Sequence of chain 1.C:
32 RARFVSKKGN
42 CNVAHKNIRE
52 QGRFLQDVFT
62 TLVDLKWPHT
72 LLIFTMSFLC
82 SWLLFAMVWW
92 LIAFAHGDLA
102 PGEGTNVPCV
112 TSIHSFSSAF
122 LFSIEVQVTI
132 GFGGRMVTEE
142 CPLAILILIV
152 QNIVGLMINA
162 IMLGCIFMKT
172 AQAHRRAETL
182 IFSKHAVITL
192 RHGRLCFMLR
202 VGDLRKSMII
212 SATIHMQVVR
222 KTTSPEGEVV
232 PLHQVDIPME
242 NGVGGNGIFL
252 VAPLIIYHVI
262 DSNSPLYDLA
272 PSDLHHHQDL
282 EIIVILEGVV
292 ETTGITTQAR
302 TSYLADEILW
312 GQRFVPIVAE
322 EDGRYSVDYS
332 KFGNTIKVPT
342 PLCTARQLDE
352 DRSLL

Binding-site contacts:
Ligand atom O3G contacts residue ARG50 of chain 1.C at 3.7 Å.
Ligand atom N1 contacts residue ASN48 of chain 1.C at 3.8 Å.
Ligand atom C2 contacts residue LEU205 of chain 1.E at 4.1 Å (hydrophobic).
Ligand atom O5' contacts residue SER184 of chain 1.E at 4.2 Å.
Ligand atom C2 contacts residue ARG50 of chain 1.C at 3.3 Å.
Ligand atom PB contacts residue LYS185 of chain 1.E at 3.5 Å.
Ligand atom N6 contacts residue ASN48 of chain 1.C at 3.3 Å (h-bond).
Ligand atom C4 contacts residue ARG50 of chain 1.C at 3.8 Å.
Ligand atom C2' contacts residue ARG50 of chain 1.C at 4.0 Å.
Ligand atom N1 contacts residue ARG50 of chain 1.C at 2.7 Å (salt-bridge).
Ligand atom C6 contacts residue ARG50 of chain 1.C at 3.1 Å.
Ligand atom N6 contacts residue TYR330 of chain 1.E at 3.0 Å (h-bond).
Ligand atom C6 contacts residue TYR330 of chain 1.E at 3.7 Å (hydrophobic).
Ligand atom O2' contacts residue ARG50 of chain 1.C at 4.2 Å.
Ligand atom C4' contacts residue PHE183 of chain 1.E at 3.3 Å (hydrophobic).
Ligand atom C5' contacts residue PHE183 of chain 1.E at 3.3 Å (hydrophobic).
Ligand atom PG contacts residue ARG50 of chain 1.C at 3.9 Å.
Ligand atom O4' contacts residue ILE182 of chain 1.E at 3.2 Å.
Ligand atom O1A contacts residue PHE333 of chain 1.E at 3.9 Å.
Ligand atom C5' contacts residue PHE333 of chain 1.E at 3.9 Å (hydrophobic).
Ligand atom N6 contacts residue ARG50 of chain 1.C at 3.0 Å.
Ligand atom N1 contacts residue TYR330 of chain 1.E at 3.8 Å.
Ligand atom N9 contacts residue ARG50 of chain 1.C at 4.0 Å.
Ligand atom O1A contacts residue GLY334 of chain 1.E at 3.3 Å.
Ligand atom C5' contacts residue SER184 of chain 1.E at 4.1 Å.
Ligand atom N3 contacts residue ARG50 of chain 1.C at 3.9 Å.
Ligand atom N1 contacts residue ILE49 of chain 1.C at 3.6 Å.
Ligand atom C6 contacts residue ASN48 of chain 1.C at 4.0 Å.
Ligand atom O3B contacts residue LYS185 of chain 1.E at 3.8 Å.
Ligand atom C8 contacts residue ARG50 of chain 1.C at 3.2 Å.
Ligand atom O4' contacts residue PHE183 of chain 1.E at 4.0 Å.
Ligand atom O5' contacts residue LYS185 of chain 1.E at 3.6 Å (salt-bridge).
Ligand atom O2G contacts residue ARG50 of chain 1.C at 2.4 Å (salt-bridge).
Ligand atom C5 contacts residue ARG50 of chain 1.C at 3.1 Å.
Ligand atom O3A contacts residue LYS185 of chain 1.E at 3.4 Å.
Ligand atom C1' contacts residue ILE182 of chain 1.E at 3.7 Å (hydrophobic).
Ligand atom O1B contacts residue LYS185 of chain 1.E at 2.2 Å.
Ligand atom N7 contacts residue ARG50 of chain 1.C at 3.0 Å.
Ligand atom O5' contacts residue PHE183 of chain 1.E at 3.8 Å.
Ligand atom O2A contacts residue ARG50 of chain 1.C at 3.4 Å (salt-bridge).

Sequence of chain 1.D:
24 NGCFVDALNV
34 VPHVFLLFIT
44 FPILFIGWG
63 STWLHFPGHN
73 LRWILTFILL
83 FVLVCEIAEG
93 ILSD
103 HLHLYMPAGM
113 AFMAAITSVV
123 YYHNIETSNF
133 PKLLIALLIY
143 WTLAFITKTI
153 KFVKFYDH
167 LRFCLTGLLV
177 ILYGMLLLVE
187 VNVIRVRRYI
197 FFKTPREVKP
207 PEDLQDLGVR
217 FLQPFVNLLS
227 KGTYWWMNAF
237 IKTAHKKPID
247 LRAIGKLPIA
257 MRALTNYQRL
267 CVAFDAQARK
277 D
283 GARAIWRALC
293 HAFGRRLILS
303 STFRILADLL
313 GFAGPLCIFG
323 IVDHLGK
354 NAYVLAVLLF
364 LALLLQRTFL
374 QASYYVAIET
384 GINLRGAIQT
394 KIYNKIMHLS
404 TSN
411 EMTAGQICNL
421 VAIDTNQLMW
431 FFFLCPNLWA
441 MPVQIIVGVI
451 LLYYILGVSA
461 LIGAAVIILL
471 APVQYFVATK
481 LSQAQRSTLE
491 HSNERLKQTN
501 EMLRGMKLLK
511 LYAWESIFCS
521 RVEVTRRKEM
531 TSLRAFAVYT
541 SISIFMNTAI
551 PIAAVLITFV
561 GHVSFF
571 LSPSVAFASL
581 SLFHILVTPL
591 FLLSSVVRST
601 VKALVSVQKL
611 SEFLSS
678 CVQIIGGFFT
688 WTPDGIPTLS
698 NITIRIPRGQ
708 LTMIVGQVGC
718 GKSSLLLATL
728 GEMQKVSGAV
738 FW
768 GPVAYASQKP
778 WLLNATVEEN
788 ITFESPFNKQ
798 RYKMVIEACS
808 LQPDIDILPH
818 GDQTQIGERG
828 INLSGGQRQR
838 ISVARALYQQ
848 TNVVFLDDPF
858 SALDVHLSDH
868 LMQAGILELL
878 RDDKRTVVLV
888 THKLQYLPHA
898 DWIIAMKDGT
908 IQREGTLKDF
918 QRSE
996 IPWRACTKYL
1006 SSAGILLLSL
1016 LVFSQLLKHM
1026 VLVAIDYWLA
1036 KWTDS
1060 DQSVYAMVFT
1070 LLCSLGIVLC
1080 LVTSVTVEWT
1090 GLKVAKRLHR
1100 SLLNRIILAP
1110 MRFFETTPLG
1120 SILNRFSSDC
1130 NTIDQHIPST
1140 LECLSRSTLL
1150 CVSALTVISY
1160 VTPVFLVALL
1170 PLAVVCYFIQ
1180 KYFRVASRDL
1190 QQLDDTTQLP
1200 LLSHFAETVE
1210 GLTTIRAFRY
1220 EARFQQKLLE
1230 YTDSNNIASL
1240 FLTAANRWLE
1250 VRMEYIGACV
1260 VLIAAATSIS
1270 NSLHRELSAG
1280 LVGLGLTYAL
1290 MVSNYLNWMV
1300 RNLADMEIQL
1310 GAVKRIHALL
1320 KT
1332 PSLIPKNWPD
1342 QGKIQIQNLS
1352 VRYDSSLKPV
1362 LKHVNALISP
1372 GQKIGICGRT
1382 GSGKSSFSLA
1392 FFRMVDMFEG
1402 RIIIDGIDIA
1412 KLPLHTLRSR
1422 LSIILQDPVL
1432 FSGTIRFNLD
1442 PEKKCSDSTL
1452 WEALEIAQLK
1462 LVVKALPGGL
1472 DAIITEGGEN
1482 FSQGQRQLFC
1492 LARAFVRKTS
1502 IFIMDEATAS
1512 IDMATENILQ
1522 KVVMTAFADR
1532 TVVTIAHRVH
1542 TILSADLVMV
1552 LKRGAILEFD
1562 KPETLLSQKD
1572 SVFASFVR

The small molecule below binds the protein below.
Small molecule (SMILES): Nc1ncnc2c1ncn2[C@@H]1O[C@H](COP(=O)(O)OP(=O)(O)OP(O)(O)=S)[C@@H](O)[C@H]1O

Sequence of chain 1.E:
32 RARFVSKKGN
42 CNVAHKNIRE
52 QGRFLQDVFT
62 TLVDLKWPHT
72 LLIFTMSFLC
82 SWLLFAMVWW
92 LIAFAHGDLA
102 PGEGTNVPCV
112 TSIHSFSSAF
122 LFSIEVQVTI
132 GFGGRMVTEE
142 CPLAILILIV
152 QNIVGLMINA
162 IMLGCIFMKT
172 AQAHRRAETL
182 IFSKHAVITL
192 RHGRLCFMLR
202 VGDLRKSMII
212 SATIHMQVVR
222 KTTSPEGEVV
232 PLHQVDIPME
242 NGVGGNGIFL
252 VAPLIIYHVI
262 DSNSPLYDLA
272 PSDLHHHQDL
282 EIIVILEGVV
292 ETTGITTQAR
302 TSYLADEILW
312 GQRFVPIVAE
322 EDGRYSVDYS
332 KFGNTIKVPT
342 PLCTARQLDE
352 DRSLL